Binding-site contacts:
Ligand atom CAJ contacts residue MET497 of chain 1.D at 3.3 Å (hydrophobic).
Ligand atom CAK contacts residue PHE531 of chain 1.D at 3.7 Å (hydrophobic).
Ligand atom OAF contacts residue PRO527 of chain 1.D at 3.6 Å.
Ligand atom CAI contacts residue PRO527 of chain 1.D at 4.1 Å (hydrophobic).
Ligand atom CAE contacts residue PHE534 of chain 1.D at 3.8 Å (hydrophobic).
Ligand atom OAH contacts residue PHE531 of chain 1.D at 3.1 Å.
Ligand atom CAA contacts residue POV1 of chain 1.KA at 4.2 Å.
Ligand atom CAQ contacts residue PHE534 of chain 1.D at 3.5 Å (hydrophobic).
Ligand atom CAX contacts residue MET528 of chain 1.D at 4.0 Å (hydrophobic).
Ligand atom CAV contacts residue PRO527 of chain 1.D at 3.1 Å (hydrophobic).
Ligand atom CBA contacts residue ILE564 of chain 1.A at 3.8 Å (hydrophobic).
Ligand atom CAE contacts residue ALA560 of chain 1.A at 3.7 Å (hydrophobic).
Ligand atom CAM contacts residue SER556 of chain 1.A at 3.7 Å.
Ligand atom CAI contacts residue PHE531 of chain 1.D at 3.4 Å (hydrophobic).
Ligand atom CAV contacts residue PHE531 of chain 1.D at 3.4 Å (hydrophobic).
Ligand atom CAK contacts residue LEU530 of chain 1.D at 3.4 Å (hydrophobic).
Ligand atom CAN contacts residue CYS494 of chain 1.D at 4.1 Å (hydrophobic).
Ligand atom CAZ contacts residue PRO527 of chain 1.D at 4.1 Å (hydrophobic).
Ligand atom CAZ contacts residue PHE531 of chain 1.D at 3.6 Å (hydrophobic).
Ligand atom CBC contacts residue PRO527 of chain 1.D at 3.9 Å (hydrophobic).
Ligand atom CAC contacts residue POV1 of chain 1.KA at 3.5 Å.
Ligand atom OAF contacts residue MET528 of chain 1.D at 3.6 Å.
Ligand atom CAL contacts residue SER556 of chain 1.A at 3.1 Å.
Ligand atom CBA contacts residue CYS494 of chain 1.D at 3.7 Å (hydrophobic).
Ligand atom CAX contacts residue PRO527 of chain 1.D at 3.6 Å (hydrophobic).
Ligand atom CAD contacts residue PHE531 of chain 1.D at 3.1 Å (hydrophobic).
Ligand atom CAO contacts residue MET497 of chain 1.D at 3.6 Å (hydrophobic).
Ligand atom CAK contacts residue PHE534 of chain 1.D at 4.1 Å (hydrophobic).
Ligand atom CAA contacts residue CYS494 of chain 1.D at 3.7 Å (hydrophobic).
Ligand atom OAH contacts residue MET528 of chain 1.D at 3.7 Å.
Ligand atom CAP contacts residue PHE534 of chain 1.D at 4.0 Å (hydrophobic).
Ligand atom CAR contacts residue SER556 of chain 1.A at 3.8 Å.
Ligand atom OAH contacts residue PRO527 of chain 1.D at 3.0 Å (h-bond).
Ligand atom CAY contacts residue PRO527 of chain 1.D at 4.1 Å (hydrophobic).
Ligand atom CAI contacts residue LEU530 of chain 1.D at 3.5 Å (hydrophobic).
Ligand atom OAW contacts residue PRO527 of chain 1.D at 3.4 Å.
Ligand atom CAD contacts residue SER556 of chain 1.A at 3.6 Å.
Ligand atom CAJ contacts residue CYS494 of chain 1.D at 3.4 Å (hydrophobic).
Ligand atom CAN contacts residue ILE564 of chain 1.A at 3.9 Å (hydrophobic).
Ligand atom CAB contacts residue ILE564 of chain 1.A at 3.7 Å (hydrophobic).

Sequence of chain 1.D:
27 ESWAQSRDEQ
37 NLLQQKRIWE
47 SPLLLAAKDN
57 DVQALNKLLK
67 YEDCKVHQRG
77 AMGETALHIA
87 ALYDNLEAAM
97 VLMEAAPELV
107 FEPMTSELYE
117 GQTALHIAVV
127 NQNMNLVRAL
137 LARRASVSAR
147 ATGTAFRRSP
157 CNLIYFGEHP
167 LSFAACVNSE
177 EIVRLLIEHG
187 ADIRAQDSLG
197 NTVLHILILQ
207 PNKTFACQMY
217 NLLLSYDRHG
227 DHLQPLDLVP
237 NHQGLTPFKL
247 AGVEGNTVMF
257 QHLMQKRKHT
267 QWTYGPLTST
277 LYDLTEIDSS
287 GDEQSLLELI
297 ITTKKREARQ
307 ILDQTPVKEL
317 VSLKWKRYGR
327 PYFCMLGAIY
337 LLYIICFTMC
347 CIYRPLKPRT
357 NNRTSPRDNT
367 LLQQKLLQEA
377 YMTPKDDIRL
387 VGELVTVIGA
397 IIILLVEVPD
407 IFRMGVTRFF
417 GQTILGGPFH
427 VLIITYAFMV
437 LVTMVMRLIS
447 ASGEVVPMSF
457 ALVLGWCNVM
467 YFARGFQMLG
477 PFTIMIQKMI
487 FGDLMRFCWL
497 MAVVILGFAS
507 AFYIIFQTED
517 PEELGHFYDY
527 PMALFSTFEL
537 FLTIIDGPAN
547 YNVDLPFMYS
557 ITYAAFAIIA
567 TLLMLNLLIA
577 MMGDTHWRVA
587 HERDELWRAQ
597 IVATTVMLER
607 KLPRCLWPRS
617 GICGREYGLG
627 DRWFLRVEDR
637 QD

Sequence of chain 1.A:
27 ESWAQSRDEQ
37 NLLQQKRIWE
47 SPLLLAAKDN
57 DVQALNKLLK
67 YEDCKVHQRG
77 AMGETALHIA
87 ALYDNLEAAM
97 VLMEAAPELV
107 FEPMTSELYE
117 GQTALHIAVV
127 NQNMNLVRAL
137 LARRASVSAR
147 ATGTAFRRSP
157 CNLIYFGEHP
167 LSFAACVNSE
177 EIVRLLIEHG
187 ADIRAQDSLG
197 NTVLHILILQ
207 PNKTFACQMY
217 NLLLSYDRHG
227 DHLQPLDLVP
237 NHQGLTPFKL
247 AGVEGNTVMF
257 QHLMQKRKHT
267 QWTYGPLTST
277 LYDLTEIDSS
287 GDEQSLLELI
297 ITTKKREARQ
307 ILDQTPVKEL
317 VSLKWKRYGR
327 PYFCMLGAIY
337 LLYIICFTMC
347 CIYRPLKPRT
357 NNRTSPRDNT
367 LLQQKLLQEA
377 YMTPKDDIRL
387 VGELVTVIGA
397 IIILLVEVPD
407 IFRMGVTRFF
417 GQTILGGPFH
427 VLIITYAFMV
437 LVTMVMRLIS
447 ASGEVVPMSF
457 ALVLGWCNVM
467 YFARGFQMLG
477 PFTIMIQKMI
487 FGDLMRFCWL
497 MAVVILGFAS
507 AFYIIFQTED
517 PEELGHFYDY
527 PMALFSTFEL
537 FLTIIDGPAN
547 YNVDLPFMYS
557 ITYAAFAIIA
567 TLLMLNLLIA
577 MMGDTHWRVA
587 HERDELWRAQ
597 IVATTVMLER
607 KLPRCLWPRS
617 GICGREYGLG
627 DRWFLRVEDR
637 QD

This small molecule binds to this protein.
Small molecule (SMILES): CC(C)CCC[C@@H](C)[C@H]1CC[C@H]2[C@@H]3CC=C4C[C@@H](OC(=O)CCC(=O)O)CC[C@]4(C)[C@H]3CC[C@]12C